Sequence of chain 24.C:
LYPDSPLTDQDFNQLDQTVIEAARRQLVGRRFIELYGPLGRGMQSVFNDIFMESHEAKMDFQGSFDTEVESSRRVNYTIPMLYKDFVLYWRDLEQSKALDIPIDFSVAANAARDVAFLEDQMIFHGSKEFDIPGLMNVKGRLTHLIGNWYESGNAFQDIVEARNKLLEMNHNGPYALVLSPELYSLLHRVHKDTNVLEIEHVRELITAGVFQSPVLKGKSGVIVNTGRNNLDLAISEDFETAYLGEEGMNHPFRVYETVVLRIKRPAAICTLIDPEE

Binding-site contacts:
Ligand atom CD1 contacts residue ARG29 of chain 24.C at 3.6 Å.
Ligand atom CB contacts residue ASP243 of chain 24.C at 3.9 Å.
Ligand atom O contacts residue PHE37 of chain 24.C at 3.8 Å.
Ligand atom CB contacts residue ARG35 of chain 24.C at 3.8 Å.
Ligand atom O contacts residue ILE25 of chain 24.C at 3.8 Å.
Ligand atom CA contacts residue ARG29 of chain 24.C at 4.2 Å.
Ligand atom N contacts residue ASP243 of chain 24.C at 3.8 Å.
Ligand atom O contacts residue ARG36 of chain 24.C at 2.9 Å (salt-bridge).
Ligand atom N contacts residue ARG35 of chain 24.C at 4.1 Å.
Ligand atom CG1 contacts residue ASP243 of chain 24.C at 3.3 Å.
Ligand atom CA contacts residue ASP243 of chain 24.C at 4.2 Å.
Ligand atom CG1 contacts residue ARG35 of chain 24.C at 4.4 Å.
Ligand atom O contacts residue ARG29 of chain 24.C at 4.2 Å.
Ligand atom C contacts residue ARG35 of chain 24.C at 3.7 Å.
Ligand atom C contacts residue ARG35 of chain 24.C at 3.5 Å.
Ligand atom C contacts residue ARG29 of chain 24.C at 3.9 Å.
Ligand atom C contacts residue ASP243 of chain 24.C at 3.5 Å.
Ligand atom CA contacts residue ASP243 of chain 24.C at 3.3 Å.
Ligand atom CG2 contacts residue ARG36 of chain 24.C at 3.8 Å.
Ligand atom C contacts residue ARG36 of chain 24.C at 3.2 Å.
Ligand atom O contacts residue ARG35 of chain 24.C at 3.3 Å (salt-bridge).
Ligand atom CB contacts residue ARG35 of chain 24.C at 3.4 Å.
Ligand atom O contacts residue PRO43 of chain 24.C at 3.7 Å.
Ligand atom CB contacts residue ASP243 of chain 24.C at 4.2 Å.
Ligand atom O contacts residue ASP243 of chain 24.C at 4.3 Å.
Ligand atom CG2 contacts residue GLU245 of chain 24.C at 3.4 Å.
Ligand atom C contacts residue PRO43 of chain 24.C at 4.5 Å (hydrophobic).
Ligand atom N contacts residue ARG35 of chain 24.C at 4.1 Å.
Ligand atom N contacts residue ASP243 of chain 24.C at 4.5 Å.
Ligand atom N contacts residue ASP243 of chain 24.C at 3.3 Å (salt-bridge).
Ligand atom O contacts residue ARG29 of chain 24.C at 3.0 Å (salt-bridge).
Ligand atom CG2 contacts residue PRO43 of chain 24.C at 4.3 Å (hydrophobic).
Ligand atom O contacts residue ARG35 of chain 24.C at 2.9 Å (salt-bridge).
Ligand atom O contacts residue ASP243 of chain 24.C at 4.3 Å.
Ligand atom CD2 contacts residue ARG29 of chain 24.C at 3.8 Å.
Ligand atom N contacts residue ARG35 of chain 24.C at 4.4 Å.
Ligand atom OG contacts residue PHE244 of chain 24.C at 3.7 Å.
Ligand atom CG2 contacts residue ARG35 of chain 24.C at 3.9 Å.
Ligand atom OG contacts residue ARG35 of chain 24.C at 4.2 Å.
Ligand atom C contacts residue ASP243 of chain 24.C at 4.4 Å.

This small molecule binds to this protein.
Small molecule (SMILES): CC[C@H](C)[C@H](NC(=O)[C@H](CC(C)C)NC(=O)[C@H](CO)NC(=O)CNC(=O)[C@@H](NC(=O)[C@@H](N)[C@@H](C)O)C(C)C)C(=O)N[C@H](C=O)CCC(N)=O